Sequence of chain 1.B:
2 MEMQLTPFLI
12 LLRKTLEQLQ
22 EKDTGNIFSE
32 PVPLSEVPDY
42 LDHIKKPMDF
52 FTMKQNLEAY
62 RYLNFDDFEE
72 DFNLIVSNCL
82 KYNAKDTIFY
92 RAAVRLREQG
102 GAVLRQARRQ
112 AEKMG

The small molecule below binds the protein below.
Small molecule (SMILES): COc1cc(C#N)ccc1S(=O)(=O)Nc1ccc2c(c1)cc(C)c(=O)n2C

Binding-site contacts:
Ligand atom C11 contacts residue ASN84 of chain 1.B at 3.5 Å.
Ligand atom N1 contacts residue PHE90 of chain 1.B at 3.8 Å.
Ligand atom C10 contacts residue PHE90 of chain 1.B at 3.4 Å (hydrophobic).
Ligand atom N contacts residue GLU37 of chain 1.B at 3.6 Å.
Ligand atom C16 contacts residue PHE90 of chain 1.B at 3.5 Å (hydrophobic).
Ligand atom C14 contacts residue ILE28 of chain 1.B at 3.5 Å (hydrophobic).
Ligand atom O3 contacts residue VAL33 of chain 1.B at 4.0 Å.
Ligand atom O2 contacts residue GLU37 of chain 1.B at 3.1 Å (salt-bridge).
Ligand atom C11 contacts residue PHE90 of chain 1.B at 4.0 Å (hydrophobic).
Ligand atom O3 contacts residue CYS80 of chain 1.B at 3.8 Å.
Ligand atom C7 contacts residue PRO34 of chain 1.B at 4.0 Å (hydrophobic).
Ligand atom C11 contacts residue TYR83 of chain 1.B at 3.4 Å (hydrophobic).
Ligand atom C8 contacts residue PHE90 of chain 1.B at 3.7 Å (hydrophobic).
Ligand atom C5 contacts residue PHE90 of chain 1.B at 3.5 Å (hydrophobic).
Ligand atom C11 contacts residue VAL33 of chain 1.B at 4.1 Å (hydrophobic).
Ligand atom C17 contacts residue ILE28 of chain 1.B at 3.4 Å (hydrophobic).
Ligand atom C17 contacts residue PHE29 of chain 1.B at 3.5 Å (hydrophobic).
Ligand atom C14 contacts residue VAL33 of chain 1.B at 4.0 Å (hydrophobic).
Ligand atom C12 contacts residue PHE90 of chain 1.B at 4.1 Å (hydrophobic).
Ligand atom C10 contacts residue VAL33 of chain 1.B at 3.8 Å (hydrophobic).
Ligand atom C12 contacts residue VAL33 of chain 1.B at 3.6 Å (hydrophobic).
Ligand atom C9 contacts residue VAL33 of chain 1.B at 3.9 Å (hydrophobic).
Ligand atom C3 contacts residue PHE90 of chain 1.B at 4.1 Å (hydrophobic).
Ligand atom C15 contacts residue PHE90 of chain 1.B at 3.5 Å (hydrophobic).
Ligand atom O1 contacts residue PRO34 of chain 1.B at 3.7 Å.
Ligand atom S contacts residue GLU37 of chain 1.B at 4.0 Å.
Ligand atom C14 contacts residue PHE90 of chain 1.B at 4.0 Å (hydrophobic).
Ligand atom C7 contacts residue PHE90 of chain 1.B at 3.6 Å (hydrophobic).
Ligand atom C9 contacts residue PHE90 of chain 1.B at 3.4 Å (hydrophobic).
Ligand atom O3 contacts residue ASN84 of chain 1.B at 3.2 Å (h-bond).
Ligand atom N contacts residue PRO34 of chain 1.B at 3.9 Å.
Ligand atom C12 contacts residue ASN84 of chain 1.B at 3.9 Å.
Ligand atom N1 contacts residue VAL33 of chain 1.B at 3.8 Å.
Ligand atom N1 contacts residue ASN84 of chain 1.B at 4.1 Å.
Ligand atom C4 contacts residue PHE90 of chain 1.B at 3.7 Å (hydrophobic).
Ligand atom C contacts residue ASN27 of chain 1.B at 4.0 Å.
Ligand atom C11 contacts residue TYR41 of chain 1.B at 4.1 Å (hydrophobic).
Ligand atom C16 contacts residue PRO34 of chain 1.B at 4.1 Å (hydrophobic).
Ligand atom C13 contacts residue ILE28 of chain 1.B at 3.9 Å (hydrophobic).
Ligand atom C13 contacts residue VAL33 of chain 1.B at 3.7 Å (hydrophobic).